Sequence of chain 1.C:
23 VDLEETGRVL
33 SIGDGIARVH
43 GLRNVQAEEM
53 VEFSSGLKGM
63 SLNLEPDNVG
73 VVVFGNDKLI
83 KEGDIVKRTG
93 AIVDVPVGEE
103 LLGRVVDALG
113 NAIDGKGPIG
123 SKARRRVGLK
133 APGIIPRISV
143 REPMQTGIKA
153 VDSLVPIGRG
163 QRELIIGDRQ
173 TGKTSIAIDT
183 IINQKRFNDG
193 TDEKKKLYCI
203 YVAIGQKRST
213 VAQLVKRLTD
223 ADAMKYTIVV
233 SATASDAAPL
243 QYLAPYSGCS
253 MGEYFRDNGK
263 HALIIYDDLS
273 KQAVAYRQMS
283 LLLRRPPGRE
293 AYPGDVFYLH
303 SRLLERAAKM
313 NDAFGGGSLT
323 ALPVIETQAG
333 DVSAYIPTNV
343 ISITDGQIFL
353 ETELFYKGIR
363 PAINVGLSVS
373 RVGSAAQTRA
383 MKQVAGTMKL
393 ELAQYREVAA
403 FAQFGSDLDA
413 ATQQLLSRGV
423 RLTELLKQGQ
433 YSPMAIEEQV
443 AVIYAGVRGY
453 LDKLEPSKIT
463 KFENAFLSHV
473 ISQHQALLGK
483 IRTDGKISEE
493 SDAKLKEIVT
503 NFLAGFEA

This protein binds this small molecule.
Small molecule (SMILES): Nc1ncnc2c1ncn2[C@@H]1O[C@H](CO[P](=O)(O)O[P](=O)(O)NP(=O)(O)O)[C@@H](O)[C@H]1O

Sequence of chain 1.F:
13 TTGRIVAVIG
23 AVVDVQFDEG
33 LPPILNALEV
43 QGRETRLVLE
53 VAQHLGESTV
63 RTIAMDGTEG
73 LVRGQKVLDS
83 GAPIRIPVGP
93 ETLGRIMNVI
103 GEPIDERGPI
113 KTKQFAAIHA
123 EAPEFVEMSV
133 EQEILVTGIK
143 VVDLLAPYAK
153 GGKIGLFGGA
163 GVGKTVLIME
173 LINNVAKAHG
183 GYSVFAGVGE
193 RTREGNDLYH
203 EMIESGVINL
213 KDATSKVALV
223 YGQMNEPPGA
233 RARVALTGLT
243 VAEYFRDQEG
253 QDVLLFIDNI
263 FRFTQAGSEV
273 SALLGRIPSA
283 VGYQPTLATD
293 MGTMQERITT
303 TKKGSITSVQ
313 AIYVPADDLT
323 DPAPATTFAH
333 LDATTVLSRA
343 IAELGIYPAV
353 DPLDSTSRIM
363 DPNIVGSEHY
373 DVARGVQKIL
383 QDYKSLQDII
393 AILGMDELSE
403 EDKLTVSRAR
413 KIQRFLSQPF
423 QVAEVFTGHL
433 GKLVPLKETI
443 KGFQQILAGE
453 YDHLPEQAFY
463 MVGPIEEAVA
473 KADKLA

Binding-site contacts:
Ligand atom C2 contacts residue ARG362 of chain 1.C at 3.6 Å.
Ligand atom O5' contacts residue SER177 of chain 1.C at 3.6 Å.
Ligand atom O2A contacts residue SER177 of chain 1.C at 2.7 Å (h-bond).
Ligand atom O2B contacts residue GLY174 of chain 1.C at 3.6 Å (h-bond).
Ligand atom O1B contacts residue THR176 of chain 1.C at 2.8 Å (h-bond).
Ligand atom O3G contacts residue ARG171 of chain 1.C at 3.3 Å.
Ligand atom O2A contacts residue THR176 of chain 1.C at 3.4 Å (h-bond).
Ligand atom O1G contacts residue MG1 of chain 1.O at 2.2 Å.
Ligand atom O1B contacts residue MG1 of chain 1.O at 2.2 Å.
Ligand atom O2A contacts residue GLY174 of chain 1.C at 3.5 Å.
Ligand atom C8 contacts residue GLN432 of chain 1.C at 3.7 Å.
Ligand atom N6 contacts residue GLN430 of chain 1.C at 3.0 Å (h-bond).
Ligand atom O2B contacts residue GLN172 of chain 1.C at 3.4 Å (h-bond).
Ligand atom N7 contacts residue SER177 of chain 1.C at 3.4 Å.
Ligand atom N3B contacts residue GLN172 of chain 1.C at 3.4 Å (h-bond).
Ligand atom C2 contacts residue TYR372 of chain 1.F at 3.7 Å (hydrophobic).
Ligand atom O3G contacts residue GLN172 of chain 1.C at 2.9 Å (h-bond).
Ligand atom C8 contacts residue SER177 of chain 1.C at 3.1 Å.
Ligand atom C5 contacts residue GLN432 of chain 1.C at 3.7 Å.
Ligand atom O1B contacts residue LYS175 of chain 1.C at 3.6 Å (salt-bridge).
Ligand atom PB contacts residue MG1 of chain 1.O at 3.3 Å.
Ligand atom O2' contacts residue GLN432 of chain 1.C at 2.6 Å (h-bond).
Ligand atom C5' contacts residue GLN172 of chain 1.C at 3.4 Å.
Ligand atom N3B contacts residue MG1 of chain 1.O at 3.5 Å.
Ligand atom O3A contacts residue LYS175 of chain 1.C at 3.3 Å (salt-bridge).
Ligand atom N9 contacts residue GLN432 of chain 1.C at 3.3 Å (h-bond).
Ligand atom N1 contacts residue GLN430 of chain 1.C at 3.7 Å.
Ligand atom PB contacts residue LYS175 of chain 1.C at 3.6 Å.
Ligand atom C4' contacts residue GLN172 of chain 1.C at 3.7 Å.
Ligand atom O5' contacts residue GLY174 of chain 1.C at 3.7 Å.
Ligand atom C4 contacts residue GLN432 of chain 1.C at 3.2 Å.
Ligand atom C1' contacts residue GLN432 of chain 1.C at 3.6 Å.
Ligand atom O2B contacts residue LYS175 of chain 1.C at 2.9 Å (salt-bridge).
Ligand atom O2B contacts residue THR173 of chain 1.C at 3.4 Å (h-bond).
Ligand atom O3A contacts residue GLY174 of chain 1.C at 3.0 Å (h-bond).
Ligand atom C2' contacts residue GLN432 of chain 1.C at 3.2 Å.
Ligand atom PG contacts residue MG1 of chain 1.O at 3.4 Å.
Ligand atom O2G contacts residue GLN172 of chain 1.C at 3.1 Å (h-bond).
Ligand atom N3 contacts residue GLN432 of chain 1.C at 3.5 Å (h-bond).
Ligand atom O4' contacts residue PHE357 of chain 1.C at 3.2 Å.